Sequence of chain 1.A:
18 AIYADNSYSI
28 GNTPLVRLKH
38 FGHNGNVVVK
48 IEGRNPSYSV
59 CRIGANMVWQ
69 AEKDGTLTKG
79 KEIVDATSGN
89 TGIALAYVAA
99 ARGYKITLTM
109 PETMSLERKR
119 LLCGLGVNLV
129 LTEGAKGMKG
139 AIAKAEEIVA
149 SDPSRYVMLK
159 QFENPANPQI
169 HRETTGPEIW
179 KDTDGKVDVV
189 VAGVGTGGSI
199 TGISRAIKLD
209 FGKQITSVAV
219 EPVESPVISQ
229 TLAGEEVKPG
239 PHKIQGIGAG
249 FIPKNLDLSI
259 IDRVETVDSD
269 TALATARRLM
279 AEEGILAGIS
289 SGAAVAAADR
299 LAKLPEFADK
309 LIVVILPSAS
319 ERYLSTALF

Binding-site contacts:
Ligand atom C2A contacts residue LYS134 of chain 1.A at 4.3 Å.
Ligand atom C1A contacts residue MET136 of chain 1.A at 4.4 Å (hydrophobic).
Ligand atom CB contacts residue TYR6 of chain 1.B at 3.6 Å (hydrophobic).
Ligand atom O contacts residue ASP8 of chain 1.B at 3.1 Å (salt-bridge).
Ligand atom OXT contacts residue GLY7 of chain 1.B at 3.3 Å (h-bond).
Ligand atom OXT contacts residue ASP8 of chain 1.B at 3.0 Å (salt-bridge).
Ligand atom CB contacts residue LYS137 of chain 1.A at 3.8 Å.
Ligand atom OG contacts residue GLY135 of chain 1.A at 4.1 Å.
Ligand atom C1A contacts residue GLY135 of chain 1.A at 3.5 Å.
Ligand atom CA contacts residue TYR6 of chain 1.B at 3.5 Å (hydrophobic).
Ligand atom N contacts residue LYS134 of chain 1.A at 4.0 Å.
Ligand atom C2A contacts residue GLY135 of chain 1.A at 3.9 Å.
Ligand atom CA contacts residue GLU5 of chain 1.B at 3.9 Å.
Ligand atom C contacts residue GLU5 of chain 1.B at 4.2 Å.
Ligand atom OAC contacts residue GLY138 of chain 1.A at 4.4 Å.
Ligand atom C contacts residue ASP8 of chain 1.B at 3.5 Å.
Ligand atom CB contacts residue GLY135 of chain 1.A at 3.7 Å.
Ligand atom OG contacts residue TYR6 of chain 1.B at 3.6 Å.
Ligand atom CA contacts residue MET136 of chain 1.A at 3.8 Å (hydrophobic).
Ligand atom CA contacts residue GLY135 of chain 1.A at 4.0 Å.
Ligand atom O contacts residue MET136 of chain 1.A at 2.5 Å (h-bond).
Ligand atom C contacts residue TYR6 of chain 1.B at 3.6 Å (hydrophobic).
Ligand atom OG contacts residue MET136 of chain 1.A at 4.3 Å.
Ligand atom OXT contacts residue TYR6 of chain 1.B at 2.7 Å (h-bond).
Ligand atom OXT contacts residue MET136 of chain 1.A at 3.7 Å.
Ligand atom C contacts residue GLY135 of chain 1.A at 4.0 Å.
Ligand atom N contacts residue GLU5 of chain 1.B at 4.2 Å.
Ligand atom C contacts residue MET136 of chain 1.A at 3.2 Å (hydrophobic).
Ligand atom CB contacts residue MET136 of chain 1.A at 3.3 Å (hydrophobic).
Ligand atom OAC contacts residue MET136 of chain 1.A at 4.1 Å.
Ligand atom OXT contacts residue GLU5 of chain 1.B at 3.1 Å.
Ligand atom C1A contacts residue LYS137 of chain 1.A at 4.3 Å.
Ligand atom C2A contacts residue ALA133 of chain 1.A at 3.9 Å (hydrophobic).
Ligand atom N contacts residue GLY135 of chain 1.A at 3.8 Å.
Ligand atom O contacts residue GLY135 of chain 1.A at 3.3 Å.
Ligand atom OAC contacts residue GLY135 of chain 1.A at 3.5 Å.
Ligand atom OG contacts residue LYS137 of chain 1.A at 4.5 Å.
Ligand atom O contacts residue TYR6 of chain 1.B at 4.5 Å.
Ligand atom N contacts residue MET136 of chain 1.A at 4.4 Å.
Ligand atom OAC contacts residue LYS137 of chain 1.A at 3.2 Å.

Sequence of chain 1.B:
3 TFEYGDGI

This small molecule binds to this protein.
Small molecule (SMILES): CC(=O)OC[C@H](N)C(=O)O